A small-molecule ligand and the protein it binds are described below.
Small molecule (SMILES): CC(=O)N[C@H]1[C@H](O[C@H]2[C@H](O)[C@@H](NC(C)=O)CO[C@@H]2CO)O[C@H](CO)[C@@H](O[C@@H]2O[C@H](CO)[C@@H](O)[C@H](O)[C@@H]2O)[C@@H]1O

Sequence of chain 52.E:
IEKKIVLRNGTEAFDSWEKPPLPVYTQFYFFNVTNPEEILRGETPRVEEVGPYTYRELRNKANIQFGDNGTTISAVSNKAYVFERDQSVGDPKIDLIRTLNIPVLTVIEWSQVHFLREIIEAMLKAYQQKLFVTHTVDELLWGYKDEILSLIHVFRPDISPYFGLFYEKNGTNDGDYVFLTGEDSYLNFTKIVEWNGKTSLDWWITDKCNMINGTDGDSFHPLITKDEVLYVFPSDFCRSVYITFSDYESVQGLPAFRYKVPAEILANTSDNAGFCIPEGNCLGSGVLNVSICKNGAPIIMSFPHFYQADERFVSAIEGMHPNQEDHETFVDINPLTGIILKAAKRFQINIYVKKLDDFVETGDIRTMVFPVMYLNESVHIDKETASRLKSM

Binding-site contacts:
Ligand atom C6 contacts residue LYS220 of chain 52.E at 4.0 Å.
Ligand atom O5 contacts residue ASN225 of chain 52.E at 2.3 Å (h-bond).
Ligand atom O6 contacts residue TYR243 of chain 52.E at 4.0 Å.
Ligand atom C3 contacts residue LYS220 of chain 52.E at 4.1 Å.
Ligand atom O7 contacts residue ARG251 of chain 52.E at 4.3 Å.
Ligand atom C5 contacts residue ASN225 of chain 52.E at 3.6 Å.
Ligand atom N2 contacts residue LYS220 of chain 52.E at 4.1 Å.
Ligand atom C5 contacts residue MET223 of chain 52.E at 4.0 Å (hydrophobic).
Ligand atom O5 contacts residue LYS220 of chain 52.E at 3.4 Å.
Ligand atom C6 contacts residue ASP283 of chain 52.E at 3.8 Å.
Ligand atom C1 contacts residue ASN225 of chain 52.E at 1.4 Å.
Ligand atom C7 contacts residue MET223 of chain 52.E at 3.6 Å (hydrophobic).
Ligand atom O3 contacts residue ASP283 of chain 52.E at 4.3 Å.
Ligand atom C7 contacts residue SER252 of chain 52.E at 3.5 Å.
Ligand atom N2 contacts residue ASN225 of chain 52.E at 3.0 Å (h-bond).
Ligand atom C8 contacts residue MET223 of chain 52.E at 3.3 Å (hydrophobic).
Ligand atom O3 contacts residue LYS220 of chain 52.E at 3.8 Å.
Ligand atom C5 contacts residue LYS220 of chain 52.E at 4.0 Å.
Ligand atom O7 contacts residue LYS220 of chain 52.E at 4.0 Å.
Ligand atom C1 contacts residue LYS220 of chain 52.E at 4.0 Å.
Ligand atom C7 contacts residue ASN225 of chain 52.E at 3.1 Å.
Ligand atom C3 contacts residue MET223 of chain 52.E at 3.7 Å (hydrophobic).
Ligand atom C1 contacts residue LYS220 of chain 52.E at 4.2 Å.
Ligand atom C4 contacts residue MET223 of chain 52.E at 4.0 Å (hydrophobic).
Ligand atom C3 contacts residue ASN225 of chain 52.E at 3.8 Å.
Ligand atom C7 contacts residue ARG251 of chain 52.E at 4.0 Å.
Ligand atom N2 contacts residue MET223 of chain 52.E at 3.8 Å.
Ligand atom O6 contacts residue ASP283 of chain 52.E at 3.8 Å.
Ligand atom C4 contacts residue LYS220 of chain 52.E at 3.4 Å.
Ligand atom C2 contacts residue LYS220 of chain 52.E at 3.7 Å.
Ligand atom C8 contacts residue ARG251 of chain 52.E at 3.5 Å.
Ligand atom C4 contacts residue ASN225 of chain 52.E at 4.2 Å.
Ligand atom O4 contacts residue MET223 of chain 52.E at 3.7 Å.
Ligand atom O7 contacts residue MET223 of chain 52.E at 3.5 Å.
Ligand atom O7 contacts residue ASN225 of chain 52.E at 2.9 Å (h-bond).
Ligand atom O7 contacts residue SER252 of chain 52.E at 2.9 Å (h-bond).
Ligand atom C2 contacts residue ASP283 of chain 52.E at 3.8 Å.
Ligand atom C2 contacts residue ASN225 of chain 52.E at 2.5 Å.
Ligand atom C8 contacts residue SER252 of chain 52.E at 3.4 Å.
Ligand atom O4 contacts residue LYS220 of chain 52.E at 4.2 Å.